Sequence of chain 1.C:
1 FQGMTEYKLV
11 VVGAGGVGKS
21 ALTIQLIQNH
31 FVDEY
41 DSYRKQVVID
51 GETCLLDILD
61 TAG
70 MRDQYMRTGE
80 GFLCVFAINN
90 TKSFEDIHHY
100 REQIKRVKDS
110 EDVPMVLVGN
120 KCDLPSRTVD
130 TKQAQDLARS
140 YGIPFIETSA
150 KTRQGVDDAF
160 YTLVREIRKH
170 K

Binding-site contacts:
Ligand atom O3' contacts residue ASP33 of chain 1.C at 2.9 Å (salt-bridge).
Ligand atom O2' contacts residue PHE31 of chain 1.C at 3.5 Å.
Ligand atom O1G contacts residue MG1 of chain 1.O at 2.1 Å.
Ligand atom O2G contacts residue GLY63 of chain 1.C at 2.9 Å (h-bond).
Ligand atom O1B contacts residue LYS19 of chain 1.C at 3.5 Å (salt-bridge).
Ligand atom N3B contacts residue GLY16 of chain 1.C at 3.0 Å (h-bond).
Ligand atom O1B contacts residue MG1 of chain 1.O at 1.8 Å.
Ligand atom O2B contacts residue VAL17 of chain 1.C at 3.3 Å (h-bond).
Ligand atom PG contacts residue LYS19 of chain 1.C at 3.6 Å.
Ligand atom C5' contacts residue GLY16 of chain 1.C at 3.6 Å.
Ligand atom C6 contacts residue ASP122 of chain 1.C at 3.7 Å.
Ligand atom C8 contacts residue GLY18 of chain 1.C at 3.6 Å.
Ligand atom N1 contacts residue ASP122 of chain 1.C at 2.9 Å (salt-bridge).
Ligand atom O6 contacts residue ASN119 of chain 1.C at 3.3 Å (h-bond).
Ligand atom N2 contacts residue ASP122 of chain 1.C at 3.1 Å (salt-bridge).
Ligand atom O6 contacts residue LYS120 of chain 1.C at 3.4 Å.
Ligand atom O1A contacts residue SER20 of chain 1.C at 3.4 Å (h-bond).
Ligand atom N3B contacts residue MG1 of chain 1.O at 3.5 Å.
Ligand atom O2G contacts residue LYS19 of chain 1.C at 2.5 Å (salt-bridge).
Ligand atom O2G contacts residue GLY15 of chain 1.C at 3.6 Å.
Ligand atom O2B contacts residue LYS19 of chain 1.C at 3.0 Å (salt-bridge).
Ligand atom O6 contacts residue ALA149 of chain 1.C at 2.9 Å (h-bond).
Ligand atom O2' contacts residue VAL32 of chain 1.C at 2.7 Å (h-bond).
Ligand atom O4' contacts residue LYS120 of chain 1.C at 3.1 Å (salt-bridge).
Ligand atom O6 contacts residue SER148 of chain 1.C at 3.5 Å.
Ligand atom N7 contacts residue ASN119 of chain 1.C at 3.1 Å (h-bond).
Ligand atom C3' contacts residue GLU34 of chain 1.C at 3.6 Å.
Ligand atom C2' contacts residue VAL32 of chain 1.C at 3.5 Å (hydrophobic).
Ligand atom O1A contacts residue ALA21 of chain 1.C at 2.7 Å (h-bond).
Ligand atom O2B contacts residue GLY18 of chain 1.C at 3.0 Å (h-bond).
Ligand atom O6 contacts residue ASP122 of chain 1.C at 3.6 Å (salt-bridge).
Ligand atom PG contacts residue MG1 of chain 1.O at 3.4 Å.
Ligand atom C8 contacts residue ALA21 of chain 1.C at 3.6 Å (hydrophobic).
Ligand atom O1B contacts residue SER20 of chain 1.C at 3.0 Å (h-bond).
Ligand atom N2 contacts residue LEU123 of chain 1.C at 3.5 Å.
Ligand atom O3A contacts residue GLY18 of chain 1.C at 3.3 Å (h-bond).
Ligand atom O2' contacts residue ASP33 of chain 1.C at 3.1 Å (salt-bridge).
Ligand atom O2B contacts residue GLY16 of chain 1.C at 3.7 Å.
Ligand atom PB contacts residue MG1 of chain 1.O at 3.0 Å.
Ligand atom O1A contacts residue GLY18 of chain 1.C at 3.5 Å.

A protein and the small-molecule ligand that binds it are described below.
Small molecule (SMILES): Nc1nc2c(ncn2[C@@H]2O[C@H](CO[P](=O)(O)O[P](=O)(O)NP(=O)(O)O)[C@@H](O)[C@H]2O)c(=O)[nH]1